Binding-site contacts:
Ligand atom CA contacts residue SER469 of chain 4.A at 4.1 Å.
Ligand atom NE contacts residue THR322 of chain 4.A at 3.9 Å.
Ligand atom O contacts residue PHE296 of chain 4.A at 3.4 Å.
Ligand atom CG contacts residue GLN102 of chain 4.A at 4.0 Å.
Ligand atom CA contacts residue ASN293 of chain 4.A at 3.5 Å.
Ligand atom OXT contacts residue ILE103 of chain 4.A at 4.1 Å.
Ligand atom CA contacts residue PHE296 of chain 4.A at 3.5 Å (hydrophobic).
Ligand atom CZ contacts residue NAP1 of chain 4.D at 3.5 Å.
Ligand atom NE contacts residue GLN102 of chain 4.A at 4.2 Å.
Ligand atom OXT contacts residue LYS107 of chain 4.A at 3.0 Å (salt-bridge).
Ligand atom NH1 contacts residue GLN102 of chain 4.A at 3.6 Å.
Ligand atom CZ contacts residue THR322 of chain 4.A at 3.5 Å.
Ligand atom CB contacts residue LEU467 of chain 4.A at 4.0 Å (hydrophobic).
Ligand atom NE contacts residue ASN323 of chain 4.A at 3.1 Å (h-bond).
Ligand atom CZ contacts residue ASN323 of chain 4.A at 3.8 Å.
Ligand atom N contacts residue ASN293 of chain 4.A at 2.6 Å (h-bond).
Ligand atom CG contacts residue LEU467 of chain 4.A at 3.6 Å (hydrophobic).
Ligand atom NH1 contacts residue THR322 of chain 4.A at 3.8 Å.
Ligand atom O contacts residue LYS107 of chain 4.A at 2.9 Å (salt-bridge).
Ligand atom CD contacts residue LEU467 of chain 4.A at 4.1 Å (hydrophobic).
Ligand atom CB contacts residue SER469 of chain 4.A at 4.0 Å.
Ligand atom CB contacts residue ILE103 of chain 4.A at 3.9 Å (hydrophobic).
Ligand atom CG contacts residue THR322 of chain 4.A at 4.1 Å.
Ligand atom C contacts residue ASN293 of chain 4.A at 3.6 Å.
Ligand atom CD contacts residue ASN323 of chain 4.A at 4.1 Å.
Ligand atom CD contacts residue GLN102 of chain 4.A at 3.4 Å.
Ligand atom C contacts residue LYS107 of chain 4.A at 3.4 Å.
Ligand atom C contacts residue SER469 of chain 4.A at 3.7 Å.
Ligand atom O contacts residue ILE103 of chain 4.A at 3.3 Å.
Ligand atom NH2 contacts residue NAP1 of chain 4.D at 2.8 Å (h-bond).
Ligand atom NE contacts residue NAP1 of chain 4.D at 3.8 Å.
Ligand atom C contacts residue PHE296 of chain 4.A at 3.8 Å (hydrophobic).
Ligand atom N contacts residue PHE296 of chain 4.A at 3.7 Å.
Ligand atom C contacts residue ILE103 of chain 4.A at 3.8 Å (hydrophobic).
Ligand atom CZ contacts residue GLN102 of chain 4.A at 4.0 Å.
Ligand atom OXT contacts residue ASN293 of chain 4.A at 3.1 Å (h-bond).
Ligand atom CB contacts residue GLN102 of chain 4.A at 3.8 Å.
Ligand atom NH2 contacts residue THR322 of chain 4.A at 3.5 Å (h-bond).
Ligand atom O contacts residue SER469 of chain 4.A at 2.8 Å (h-bond).
Ligand atom NH2 contacts residue ASN323 of chain 4.A at 3.6 Å (h-bond).

The protein below binds the small molecule below.
Small molecule (SMILES): NC(=[NH2+])NCCC[C@H](N)C(=O)O

Sequence of chain 4.A:
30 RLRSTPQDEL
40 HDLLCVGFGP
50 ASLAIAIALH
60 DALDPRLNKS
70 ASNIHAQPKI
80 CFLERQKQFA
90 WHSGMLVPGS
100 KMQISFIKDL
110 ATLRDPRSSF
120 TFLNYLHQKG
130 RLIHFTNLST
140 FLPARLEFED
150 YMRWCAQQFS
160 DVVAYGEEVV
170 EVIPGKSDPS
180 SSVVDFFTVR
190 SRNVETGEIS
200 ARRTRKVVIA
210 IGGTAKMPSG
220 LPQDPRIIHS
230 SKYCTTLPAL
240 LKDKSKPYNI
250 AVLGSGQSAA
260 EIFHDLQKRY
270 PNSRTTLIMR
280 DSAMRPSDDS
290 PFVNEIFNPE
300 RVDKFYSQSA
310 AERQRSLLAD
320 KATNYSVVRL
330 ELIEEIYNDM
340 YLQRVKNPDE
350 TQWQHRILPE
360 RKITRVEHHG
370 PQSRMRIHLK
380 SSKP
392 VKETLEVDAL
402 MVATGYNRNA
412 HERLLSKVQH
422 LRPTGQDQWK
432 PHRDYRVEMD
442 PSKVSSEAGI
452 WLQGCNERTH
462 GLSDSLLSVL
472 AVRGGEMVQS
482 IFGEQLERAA